Binding-site contacts:
Ligand atom C11 contacts residue LEU172 of chain 1.A at 4.3 Å (hydrophobic).
Ligand atom O10 contacts residue SER201 of chain 1.A at 3.4 Å.
Ligand atom C12 contacts residue PHE174 of chain 1.A at 4.3 Å (hydrophobic).
Ligand atom C07 contacts residue SER201 of chain 1.A at 4.2 Å.
Ligand atom C13 contacts residue VAL155 of chain 1.A at 3.9 Å (hydrophobic).
Ligand atom C01 contacts residue GLN157 of chain 1.A at 3.3 Å.
Ligand atom C14 contacts residue VAL155 of chain 1.A at 4.3 Å (hydrophobic).
Ligand atom C16 contacts residue GLN157 of chain 1.A at 4.0 Å.
Ligand atom C12 contacts residue SER201 of chain 1.A at 4.3 Å.
Ligand atom C18 contacts residue ARG105 of chain 1.A at 4.2 Å.
Ligand atom CL15 contacts residue GLN157 of chain 1.A at 3.4 Å.
Ligand atom CL15 contacts residue LEU172 of chain 1.A at 4.4 Å.
Ligand atom C14 contacts residue LEU172 of chain 1.A at 4.2 Å (hydrophobic).
Ligand atom C18 contacts residue LEU172 of chain 1.A at 4.3 Å (hydrophobic).
Ligand atom O10 contacts residue GLU200 of chain 1.A at 4.3 Å.
Ligand atom C01 contacts residue GLU170 of chain 1.A at 3.5 Å.
Ligand atom C16 contacts residue LEU172 of chain 1.A at 3.9 Å (hydrophobic).
Ligand atom C11 contacts residue SER201 of chain 1.A at 4.1 Å.
Ligand atom C17 contacts residue LEU172 of chain 1.A at 4.0 Å (hydrophobic).
Ligand atom C09 contacts residue SER201 of chain 1.A at 3.7 Å.
Ligand atom CL15 contacts residue VAL155 of chain 1.A at 3.9 Å.

Sequence of chain 1.A:
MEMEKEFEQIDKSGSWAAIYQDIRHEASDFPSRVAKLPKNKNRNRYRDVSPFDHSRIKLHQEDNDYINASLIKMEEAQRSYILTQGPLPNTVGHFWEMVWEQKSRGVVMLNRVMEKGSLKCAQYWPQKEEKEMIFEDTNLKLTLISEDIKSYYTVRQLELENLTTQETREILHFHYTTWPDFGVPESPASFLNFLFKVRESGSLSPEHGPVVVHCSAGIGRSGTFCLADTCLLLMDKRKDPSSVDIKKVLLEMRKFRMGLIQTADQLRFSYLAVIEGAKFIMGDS

This small molecule binds to this protein.
Small molecule (SMILES): CC(=O)N1C[C@@H](CO)[C@@H]2Oc3ccc(Cl)cc3[C@@H]21